A small-molecule ligand and the protein it binds are described below.
Small molecule (SMILES): Nc1nc2c(c(=O)[nH]1)N[C@H]1C(S)=C(S)[C@@H](CO[P](=O)(O)O[Mg](<-O)(<-O)O[P](=O)(O)OC[C@H]3O[C@H]4Nc5nc(N)[nH]c(=O)c5N[C@H]4C(S[W])=C3S)O[C@H]1N2

Sequence of chain 1.D:
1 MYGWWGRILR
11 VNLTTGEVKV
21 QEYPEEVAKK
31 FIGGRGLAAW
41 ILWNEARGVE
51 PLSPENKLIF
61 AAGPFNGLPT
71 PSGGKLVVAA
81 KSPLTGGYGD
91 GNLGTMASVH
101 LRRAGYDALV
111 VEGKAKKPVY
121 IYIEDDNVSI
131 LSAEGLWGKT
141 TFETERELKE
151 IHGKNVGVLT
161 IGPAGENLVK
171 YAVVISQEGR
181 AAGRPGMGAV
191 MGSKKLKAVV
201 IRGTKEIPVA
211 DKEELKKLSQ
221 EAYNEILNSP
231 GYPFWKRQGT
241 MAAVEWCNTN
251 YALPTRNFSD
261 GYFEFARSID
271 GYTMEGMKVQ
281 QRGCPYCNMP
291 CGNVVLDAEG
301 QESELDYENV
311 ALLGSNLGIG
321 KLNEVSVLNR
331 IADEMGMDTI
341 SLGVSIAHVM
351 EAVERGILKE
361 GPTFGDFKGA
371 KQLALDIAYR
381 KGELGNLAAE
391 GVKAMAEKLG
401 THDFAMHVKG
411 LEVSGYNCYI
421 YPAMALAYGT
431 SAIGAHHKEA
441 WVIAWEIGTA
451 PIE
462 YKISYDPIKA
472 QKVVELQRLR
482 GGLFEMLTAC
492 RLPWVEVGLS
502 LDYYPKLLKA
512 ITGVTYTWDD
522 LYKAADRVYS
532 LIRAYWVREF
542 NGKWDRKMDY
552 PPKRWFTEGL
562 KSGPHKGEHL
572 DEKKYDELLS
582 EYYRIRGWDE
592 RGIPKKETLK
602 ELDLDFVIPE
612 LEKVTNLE

Binding-site contacts:
Ligand atom O1P contacts residue ASN92 of chain 1.D at 2.9 Å (h-bond).
Ligand atom O8P contacts residue LYS75 of chain 1.D at 3.3 Å (salt-bridge).
Ligand atom O22 contacts residue LYS75 of chain 1.D at 3.1 Å (salt-bridge).
Ligand atom N13 contacts residue THR339 of chain 1.D at 3.2 Å (h-bond).
Ligand atom N9 contacts residue ASP333 of chain 1.D at 2.5 Å (salt-bridge).
Ligand atom C28 contacts residue ARG492 of chain 1.D at 3.2 Å.
Ligand atom O2P contacts residue ARG184 of chain 1.D at 3.0 Å (salt-bridge).
Ligand atom O28 contacts residue ARG492 of chain 1.D at 3.2 Å (salt-bridge).
Ligand atom N10 contacts residue ALA332 of chain 1.D at 3.2 Å (h-bond).
Ligand atom O5P contacts residue ASN92 of chain 1.D at 2.8 Å (h-bond).
Ligand atom O7P contacts residue ALA181 of chain 1.D at 2.9 Å (h-bond).
Ligand atom C30 contacts residue GLU486 of chain 1.D at 3.1 Å.
Ligand atom O4P contacts residue HIS436 of chain 1.D at 3.1 Å (h-bond).
Ligand atom O1P contacts residue ALA181 of chain 1.D at 2.9 Å (h-bond).
Ligand atom N13 contacts residue ASP338 of chain 1.D at 2.7 Å (salt-bridge).
Ligand atom O5P contacts residue LEU93 of chain 1.D at 3.0 Å.
Ligand atom N11 contacts residue THR339 of chain 1.D at 3.2 Å (h-bond).
Ligand atom MG1 contacts residue ASN92 of chain 1.D at 2.1 Å.
Ligand atom O1P contacts residue ALA182 of chain 1.D at 3.2 Å.
Ligand atom C14 contacts residue ASP338 of chain 1.D at 3.3 Å.
Ligand atom O3P contacts residue ASN92 of chain 1.D at 2.8 Å (h-bond).
Ligand atom C5 contacts residue ASN309 of chain 1.D at 3.2 Å.
Ligand atom O28 contacts residue LYS438 of chain 1.D at 2.9 Å (salt-bridge).
Ligand atom N10 contacts residue ASP333 of chain 1.D at 2.8 Å (salt-bridge).
Ligand atom N30 contacts residue ALA490 of chain 1.D at 2.5 Å (h-bond).
Ligand atom N33 contacts residue CYS491 of chain 1.D at 3.2 Å (h-bond).
Ligand atom O6P contacts residue ARG180 of chain 1.D at 2.9 Å (salt-bridge).
Ligand atom O6P contacts residue GLY94 of chain 1.D at 2.9 Å (h-bond).
Ligand atom N10 contacts residue MET337 of chain 1.D at 2.8 Å (h-bond).
Ligand atom O8 contacts residue GLY179 of chain 1.D at 3.1 Å (h-bond).
Ligand atom O5P contacts residue ALA181 of chain 1.D at 3.0 Å (h-bond).
Ligand atom C10 contacts residue ASP333 of chain 1.D at 3.0 Å.
Ligand atom O22 contacts residue SF41 of chain 1.R at 3.1 Å (h-bond).
Ligand atom O3P contacts residue LYS438 of chain 1.D at 2.7 Å (salt-bridge).
Ligand atom O8 contacts residue CA1 of chain 1.Q at 2.2 Å.
Ligand atom N29 contacts residue ASN92 of chain 1.D at 3.2 Å.
Ligand atom O2P contacts residue GLY183 of chain 1.D at 2.8 Å (h-bond).
Ligand atom N30 contacts residue GLU486 of chain 1.D at 2.9 Å (salt-bridge).
Ligand atom N29 contacts residue GLU486 of chain 1.D at 2.8 Å (salt-bridge).
Ligand atom MG1 contacts residue ALA181 of chain 1.D at 2.1 Å.